Binding-site contacts:
Ligand atom C32 contacts residue LEU83 of chain 1.A at 3.8 Å (hydrophobic).
Ligand atom C23 contacts residue TYR87 of chain 1.A at 3.1 Å (hydrophobic).
Ligand atom C09 contacts residue LEU145 of chain 1.A at 3.4 Å (hydrophobic).
Ligand atom C11 contacts residue VAL16 of chain 1.A at 3.8 Å (hydrophobic).
Ligand atom O28 contacts residue ALA155 of chain 1.A at 3.6 Å.
Ligand atom O31 contacts residue LYS37 of chain 1.A at 3.7 Å.
Ligand atom C23 contacts residue HIS88 of chain 1.A at 3.7 Å.
Ligand atom C06 contacts residue LEU145 of chain 1.A at 3.4 Å (hydrophobic).
Ligand atom C13 contacts residue GLY91 of chain 1.A at 3.7 Å.
Ligand atom C12 contacts residue GLY91 of chain 1.A at 3.6 Å.
Ligand atom C25 contacts residue VAL24 of chain 1.A at 3.7 Å (hydrophobic).
Ligand atom C04 contacts residue VAL24 of chain 1.A at 3.9 Å (hydrophobic).
Ligand atom C29 contacts residue ALA155 of chain 1.A at 3.8 Å (hydrophobic).
Ligand atom C07 contacts residue HIS86 of chain 1.A at 3.9 Å.
Ligand atom O02 contacts residue LYS37 of chain 1.A at 3.6 Å.
Ligand atom C04 contacts residue ALA35 of chain 1.A at 3.8 Å (hydrophobic).
Ligand atom O02 contacts residue THR85 of chain 1.A at 3.9 Å.
Ligand atom C23 contacts residue VAL16 of chain 1.A at 3.8 Å (hydrophobic).
Ligand atom C09 contacts residue TYR87 of chain 1.A at 3.7 Å (hydrophobic).
Ligand atom C10 contacts residue LEU145 of chain 1.A at 3.6 Å (hydrophobic).
Ligand atom C22 contacts residue VAL16 of chain 1.A at 3.6 Å (hydrophobic).
Ligand atom C04 contacts residue THR85 of chain 1.A at 3.9 Å.
Ligand atom C01 contacts residue ALA35 of chain 1.A at 3.6 Å (hydrophobic).
Ligand atom C01 contacts residue LEU83 of chain 1.A at 3.4 Å (hydrophobic).
Ligand atom C01 contacts residue LYS37 of chain 1.A at 3.5 Å.
Ligand atom C09 contacts residue HIS88 of chain 1.A at 3.2 Å.
Ligand atom C07 contacts residue ALA35 of chain 1.A at 3.7 Å (hydrophobic).
Ligand atom C07 contacts residue LEU145 of chain 1.A at 3.3 Å (hydrophobic).
Ligand atom C01 contacts residue THR85 of chain 1.A at 3.4 Å.
Ligand atom C13 contacts residue VAL16 of chain 1.A at 3.8 Å (hydrophobic).
Ligand atom C22 contacts residue TYR87 of chain 1.A at 3.1 Å (hydrophobic).
Ligand atom N08 contacts residue LEU145 of chain 1.A at 3.3 Å.
Ligand atom C32 contacts residue ASP156 of chain 1.A at 3.7 Å.
Ligand atom N08 contacts residue TYR87 of chain 1.A at 3.8 Å.
Ligand atom C29 contacts residue ASN143 of chain 1.A at 3.4 Å.
Ligand atom N08 contacts residue HIS88 of chain 1.A at 3.0 Å (h-bond).
Ligand atom C14 contacts residue VAL16 of chain 1.A at 3.7 Å (hydrophobic).
Ligand atom C29 contacts residue LYS142 of chain 1.A at 3.5 Å.
Ligand atom C26 contacts residue LEU145 of chain 1.A at 3.9 Å (hydrophobic).
Ligand atom C24 contacts residue LEU145 of chain 1.A at 3.6 Å (hydrophobic).

This protein binds this small molecule.
Small molecule (SMILES): COc1cc(-c2cncc(-c3ccc(C4CCN(C)CC4)cc3)c2C)cc(OC)c1OC

Sequence of chain 1.A:
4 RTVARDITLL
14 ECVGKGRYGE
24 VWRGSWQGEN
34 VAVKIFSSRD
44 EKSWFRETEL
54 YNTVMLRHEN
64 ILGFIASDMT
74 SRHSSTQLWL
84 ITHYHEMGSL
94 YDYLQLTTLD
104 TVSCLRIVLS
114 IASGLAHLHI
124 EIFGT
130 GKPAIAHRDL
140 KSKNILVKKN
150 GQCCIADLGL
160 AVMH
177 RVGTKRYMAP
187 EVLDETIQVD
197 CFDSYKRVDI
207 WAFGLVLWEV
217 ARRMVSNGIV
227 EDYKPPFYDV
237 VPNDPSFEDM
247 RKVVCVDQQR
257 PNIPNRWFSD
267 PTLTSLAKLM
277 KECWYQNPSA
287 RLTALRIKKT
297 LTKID